Sequence of chain 1.B:
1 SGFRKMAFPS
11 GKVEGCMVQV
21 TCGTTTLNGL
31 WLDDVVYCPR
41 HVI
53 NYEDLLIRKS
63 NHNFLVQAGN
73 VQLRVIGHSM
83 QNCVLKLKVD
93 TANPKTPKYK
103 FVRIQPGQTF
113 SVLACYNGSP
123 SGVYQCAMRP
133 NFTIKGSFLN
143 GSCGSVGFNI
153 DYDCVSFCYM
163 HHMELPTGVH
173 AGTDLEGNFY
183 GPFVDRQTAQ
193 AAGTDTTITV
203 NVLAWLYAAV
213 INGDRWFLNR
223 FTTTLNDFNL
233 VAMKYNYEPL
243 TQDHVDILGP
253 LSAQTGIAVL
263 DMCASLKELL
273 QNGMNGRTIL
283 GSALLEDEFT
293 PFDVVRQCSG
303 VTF

This protein binds this small molecule.
Small molecule (SMILES): CO[C@@]1(C(=O)Nc2cncc3ccccc23)CCOc2c(F)cc(F)cc21

Sequence of chain 1.A:
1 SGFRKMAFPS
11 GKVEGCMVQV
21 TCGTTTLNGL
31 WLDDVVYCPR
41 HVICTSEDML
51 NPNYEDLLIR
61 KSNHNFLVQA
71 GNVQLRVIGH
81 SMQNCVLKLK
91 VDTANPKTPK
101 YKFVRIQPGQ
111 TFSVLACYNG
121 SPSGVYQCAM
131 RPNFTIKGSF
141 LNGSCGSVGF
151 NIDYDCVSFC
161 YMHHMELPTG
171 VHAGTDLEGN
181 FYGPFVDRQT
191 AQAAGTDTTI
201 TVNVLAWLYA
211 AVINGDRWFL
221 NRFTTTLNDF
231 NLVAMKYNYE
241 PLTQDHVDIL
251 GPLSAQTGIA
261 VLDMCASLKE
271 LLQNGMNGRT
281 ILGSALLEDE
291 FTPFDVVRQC

Binding-site contacts:
Ligand atom O2 contacts residue MET165 of chain 1.A at 3.3 Å.
Ligand atom C15 contacts residue LEU141 of chain 1.A at 3.7 Å (hydrophobic).
Ligand atom N1 contacts residue HIS163 of chain 1.A at 2.5 Å (h-bond).
Ligand atom O2 contacts residue GLU166 of chain 1.A at 2.9 Å (salt-bridge).
Ligand atom O1 contacts residue GLN189 of chain 1.A at 3.4 Å (h-bond).
Ligand atom C14 contacts residue GLU166 of chain 1.A at 3.7 Å.
Ligand atom C8 contacts residue MET165 of chain 1.A at 3.5 Å (hydrophobic).
Ligand atom N contacts residue CYS145 of chain 1.A at 3.8 Å.
Ligand atom C12 contacts residue CYS145 of chain 1.A at 3.6 Å (hydrophobic).
Ligand atom C12 contacts residue GLU166 of chain 1.A at 3.8 Å.
Ligand atom N1 contacts residue SER144 of chain 1.A at 3.6 Å.
Ligand atom C7 contacts residue MET165 of chain 1.A at 3.6 Å (hydrophobic).
Ligand atom C15 contacts residue GLU166 of chain 1.A at 3.4 Å.
Ligand atom C6 contacts residue MET165 of chain 1.A at 3.3 Å (hydrophobic).
Ligand atom C7 contacts residue HIS41 of chain 1.A at 3.8 Å.
Ligand atom F1 contacts residue ASP187 of chain 1.A at 3.6 Å.
Ligand atom C15 contacts residue PHE140 of chain 1.A at 3.5 Å (hydrophobic).
Ligand atom C16 contacts residue ASN142 of chain 1.A at 3.8 Å.
Ligand atom F1 contacts residue HIS164 of chain 1.A at 3.5 Å.
Ligand atom C5 contacts residue MET165 of chain 1.A at 3.6 Å (hydrophobic).
Ligand atom C18 contacts residue ASN142 of chain 1.A at 3.5 Å.
Ligand atom C4 contacts residue DMS1 of chain 1.E at 3.8 Å.
Ligand atom C17 contacts residue ASN142 of chain 1.A at 3.8 Å.
Ligand atom C8 contacts residue HIS41 of chain 1.A at 3.8 Å.
Ligand atom O1 contacts residue DMS1 of chain 1.E at 3.5 Å.
Ligand atom C contacts residue HIS41 of chain 1.A at 3.2 Å.
Ligand atom C8 contacts residue HIS164 of chain 1.A at 3.3 Å.
Ligand atom C14 contacts residue LEU141 of chain 1.A at 3.8 Å (hydrophobic).
Ligand atom C12 contacts residue HIS163 of chain 1.A at 3.0 Å.
Ligand atom F1 contacts residue MET165 of chain 1.A at 3.5 Å.
Ligand atom C13 contacts residue PHE140 of chain 1.A at 3.5 Å (hydrophobic).
Ligand atom F1 contacts residue HIS41 of chain 1.A at 3.2 Å.
Ligand atom F contacts residue GLN189 of chain 1.A at 2.8 Å.
Ligand atom C13 contacts residue GLU166 of chain 1.A at 3.6 Å.
Ligand atom C15 contacts residue ASN142 of chain 1.A at 3.6 Å.
Ligand atom F contacts residue ARG188 of chain 1.A at 3.0 Å.
Ligand atom C13 contacts residue LEU141 of chain 1.A at 3.7 Å (hydrophobic).
Ligand atom F contacts residue MET49 of chain 1.A at 3.8 Å.
Ligand atom C3 contacts residue GLN189 of chain 1.A at 3.3 Å.
Ligand atom C13 contacts residue HIS163 of chain 1.A at 3.6 Å.